Sequence of chain 1.B:
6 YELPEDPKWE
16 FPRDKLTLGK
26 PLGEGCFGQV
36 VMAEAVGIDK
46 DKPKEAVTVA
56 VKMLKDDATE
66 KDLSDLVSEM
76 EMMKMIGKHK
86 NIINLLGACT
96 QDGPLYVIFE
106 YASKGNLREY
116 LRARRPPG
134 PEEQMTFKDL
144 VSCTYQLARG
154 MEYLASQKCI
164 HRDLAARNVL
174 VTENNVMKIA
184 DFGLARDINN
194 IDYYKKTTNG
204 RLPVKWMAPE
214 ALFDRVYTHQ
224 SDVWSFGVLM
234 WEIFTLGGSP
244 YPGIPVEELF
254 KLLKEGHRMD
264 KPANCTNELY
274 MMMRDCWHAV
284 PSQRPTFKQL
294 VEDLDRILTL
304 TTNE

The protein below binds the small molecule below.
Small molecule (SMILES): C=CC(=O)Nc1ccc(/C=C/c2nc(Nc3cc(C)[nH]n3)cc(N3CCN(C)CC3)n2)cc1

Binding-site contacts:
Ligand atom C24 contacts residue VAL35 of chain 1.B at 3.5 Å (hydrophobic).
Ligand atom C20 contacts residue GLY30 of chain 1.B at 3.4 Å.
Ligand atom N3 contacts residue ALA107 of chain 1.B at 3.0 Å (h-bond).
Ligand atom N5 contacts residue TYR106 of chain 1.B at 3.6 Å.
Ligand atom C12 contacts residue LEU173 of chain 1.B at 3.8 Å (hydrophobic).
Ligand atom N4 contacts residue ALA55 of chain 1.B at 3.3 Å.
Ligand atom C7 contacts residue GLY110 of chain 1.B at 3.5 Å.
Ligand atom C9 contacts residue LEU173 of chain 1.B at 3.9 Å (hydrophobic).
Ligand atom C2 contacts residue SER108 of chain 1.B at 3.3 Å.
Ligand atom C3 contacts residue TYR106 of chain 1.B at 3.6 Å (hydrophobic).
Ligand atom N5 contacts residue GLU105 of chain 1.B at 3.5 Å (salt-bridge).
Ligand atom C6 contacts residue GLY110 of chain 1.B at 3.6 Å.
Ligand atom C16 contacts residue GLY28 of chain 1.B at 3.7 Å.
Ligand atom N5 contacts residue ALA55 of chain 1.B at 3.7 Å.
Ligand atom C15 contacts residue LEU27 of chain 1.B at 3.7 Å (hydrophobic).
Ligand atom C11 contacts residue ALA55 of chain 1.B at 3.4 Å (hydrophobic).
Ligand atom N4 contacts residue LEU173 of chain 1.B at 3.6 Å.
Ligand atom C2 contacts residue LYS109 of chain 1.B at 3.8 Å.
Ligand atom C6 contacts residue LEU27 of chain 1.B at 3.6 Å (hydrophobic).
Ligand atom N4 contacts residue ALA107 of chain 1.B at 3.8 Å.
Ligand atom N5 contacts residue ALA107 of chain 1.B at 2.9 Å (h-bond).
Ligand atom N5 contacts residue LEU173 of chain 1.B at 3.9 Å.
Ligand atom N7 contacts residue GLY30 of chain 1.B at 3.4 Å.
Ligand atom N4 contacts residue GLU105 of chain 1.B at 3.0 Å (salt-bridge).
Ligand atom C21 contacts residue CYS31 of chain 1.B at 2.2 Å (hydrophobic).
Ligand atom C24 contacts residue GLY28 of chain 1.B at 3.9 Å.
Ligand atom C10 contacts residue LEU173 of chain 1.B at 3.6 Å (hydrophobic).
Ligand atom N3 contacts residue TYR106 of chain 1.B at 3.7 Å.
Ligand atom C8 contacts residue ALA107 of chain 1.B at 3.6 Å (hydrophobic).
Ligand atom C12 contacts residue ALA55 of chain 1.B at 3.9 Å (hydrophobic).
Ligand atom C21 contacts residue GLY30 of chain 1.B at 3.6 Å.
Ligand atom N2 contacts residue GLY110 of chain 1.B at 3.9 Å.
Ligand atom O1 contacts residue GLY30 of chain 1.B at 3.8 Å.
Ligand atom C20 contacts residue CYS31 of chain 1.B at 3.7 Å (hydrophobic).
Ligand atom C9 contacts residue ALA107 of chain 1.B at 3.9 Å (hydrophobic).
Ligand atom C11 contacts residue LEU173 of chain 1.B at 3.4 Å (hydrophobic).
Ligand atom C22 contacts residue CYS31 of chain 1.B at 1.6 Å (hydrophobic).
Ligand atom C7 contacts residue LEU27 of chain 1.B at 3.7 Å (hydrophobic).
Ligand atom C3 contacts residue SER108 of chain 1.B at 3.7 Å.
Ligand atom C7 contacts residue ALA107 of chain 1.B at 3.5 Å (hydrophobic).